The small molecule below binds the protein below.
Small molecule (SMILES): CC(=O)N[C@H]1[C@H](O[C@H]2[C@H](O)[C@@H](NC(C)=O)CO[C@@H]2CO)O[C@H](CO)[C@@H](O[C@@H]2O[C@H](CO[C@H]3O[C@H](CO)[C@@H](O)[C@H](O)[C@@H]3O)[C@@H](O)[C@H](O[C@H]3O[C@H](CO)[C@@H](O)[C@H](O)[C@@H]3O)[C@@H]2O)[C@@H]1O

Sequence of chain 1.I:
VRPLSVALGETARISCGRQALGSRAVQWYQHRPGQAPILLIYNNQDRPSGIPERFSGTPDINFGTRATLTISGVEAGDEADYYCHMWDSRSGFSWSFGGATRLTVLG

Sequence of chain 1.P:
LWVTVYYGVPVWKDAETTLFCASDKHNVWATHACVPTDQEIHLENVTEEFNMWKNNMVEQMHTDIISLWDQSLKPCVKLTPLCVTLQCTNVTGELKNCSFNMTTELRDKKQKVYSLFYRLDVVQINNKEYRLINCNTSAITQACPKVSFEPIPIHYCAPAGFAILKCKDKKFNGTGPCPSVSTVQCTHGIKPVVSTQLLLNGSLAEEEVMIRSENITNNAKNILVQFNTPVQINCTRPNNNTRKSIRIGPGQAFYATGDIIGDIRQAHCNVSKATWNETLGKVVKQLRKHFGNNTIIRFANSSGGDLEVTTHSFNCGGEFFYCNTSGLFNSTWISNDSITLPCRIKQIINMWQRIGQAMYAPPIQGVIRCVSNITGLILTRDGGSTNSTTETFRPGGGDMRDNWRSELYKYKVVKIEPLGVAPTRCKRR

Binding-site contacts:
Ligand atom C2 contacts residue ASN116 of chain 1.P at 2.4 Å.
Ligand atom C8 contacts residue ARG92 of chain 1.I at 3.8 Å.
Ligand atom O4 contacts residue TYR133 of chain 1.P at 4.3 Å.
Ligand atom C8 contacts residue ASN116 of chain 1.P at 4.5 Å.
Ligand atom O7 contacts residue VAL102 of chain 1.P at 4.2 Å.
Ligand atom O7 contacts residue ASN116 of chain 1.P at 3.2 Å (h-bond).
Ligand atom O7 contacts residue TYR133 of chain 1.P at 3.6 Å.
Ligand atom C2 contacts residue TYR133 of chain 1.P at 4.3 Å (hydrophobic).
Ligand atom C4 contacts residue ASN116 of chain 1.P at 4.2 Å.
Ligand atom C8 contacts residue VAL102 of chain 1.P at 4.2 Å (hydrophobic).
Ligand atom C3 contacts residue TYR133 of chain 1.P at 4.0 Å (hydrophobic).
Ligand atom C7 contacts residue ASP288 of chain 1.P at 4.3 Å.
Ligand atom O5 contacts residue ASN116 of chain 1.P at 2.3 Å (h-bond).
Ligand atom C5 contacts residue ASN116 of chain 1.P at 3.6 Å.
Ligand atom C7 contacts residue LEU135 of chain 1.P at 4.3 Å (hydrophobic).
Ligand atom N2 contacts residue ASP288 of chain 1.P at 4.5 Å.
Ligand atom C7 contacts residue TYR133 of chain 1.P at 4.3 Å (hydrophobic).
Ligand atom O6 contacts residue TYR133 of chain 1.P at 4.1 Å.
Ligand atom C7 contacts residue ASN116 of chain 1.P at 3.3 Å.
Ligand atom N2 contacts residue ASN116 of chain 1.P at 2.9 Å (h-bond).
Ligand atom C1 contacts residue TYR133 of chain 1.P at 3.9 Å (hydrophobic).
Ligand atom C3 contacts residue ASN116 of chain 1.P at 3.8 Å.
Ligand atom N2 contacts residue TYR133 of chain 1.P at 4.3 Å.
Ligand atom N2 contacts residue LEU135 of chain 1.P at 4.4 Å.
Ligand atom O3 contacts residue TYR133 of chain 1.P at 4.5 Å.
Ligand atom C8 contacts residue ASP288 of chain 1.P at 3.4 Å.
Ligand atom O5 contacts residue TYR133 of chain 1.P at 4.3 Å.
Ligand atom C1 contacts residue ASN116 of chain 1.P at 1.4 Å.
Ligand atom C5 contacts residue TYR133 of chain 1.P at 4.2 Å (hydrophobic).
Ligand atom C4 contacts residue TYR133 of chain 1.P at 4.5 Å (hydrophobic).
Ligand atom C8 contacts residue LEU135 of chain 1.P at 4.0 Å (hydrophobic).